Sequence of chain 1.A:
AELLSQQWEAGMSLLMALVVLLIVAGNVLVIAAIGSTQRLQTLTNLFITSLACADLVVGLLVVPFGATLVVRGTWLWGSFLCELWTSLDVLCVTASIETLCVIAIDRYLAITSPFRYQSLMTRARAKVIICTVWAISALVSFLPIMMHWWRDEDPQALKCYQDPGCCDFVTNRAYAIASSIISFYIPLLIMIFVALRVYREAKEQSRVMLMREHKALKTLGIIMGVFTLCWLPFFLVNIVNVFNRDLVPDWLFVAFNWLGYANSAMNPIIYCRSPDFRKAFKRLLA

Binding-site contacts:
Ligand atom C9 contacts residue PRO146 of chain 1.A at 4.5 Å (hydrophobic).
Ligand atom O34 contacts residue ALA176 of chain 1.A at 3.7 Å.
Ligand atom C40 contacts residue ASP154 of chain 1.A at 3.8 Å.
Ligand atom O34 contacts residue ASN174 of chain 1.A at 4.0 Å.
Ligand atom C36 contacts residue ARG153 of chain 1.A at 4.2 Å.
Ligand atom C36 contacts residue ASN174 of chain 1.A at 4.1 Å.
Ligand atom C60 contacts residue HIS150 of chain 1.A at 4.3 Å.
Ligand atom C1 contacts residue ALA180 of chain 1.A at 4.3 Å (hydrophobic).
Ligand atom C42 contacts residue ASP154 of chain 1.A at 4.2 Å.
Ligand atom O51 contacts residue GLU155 of chain 1.A at 4.3 Å.
Ligand atom C12 contacts residue TYR177 of chain 1.A at 3.7 Å (hydrophobic).
Ligand atom O49 contacts residue ASP154 of chain 1.A at 3.7 Å.
Ligand atom C18 contacts residue ALA176 of chain 1.A at 4.4 Å (hydrophobic).
Ligand atom C18 contacts residue TRP151 of chain 1.A at 4.4 Å (hydrophobic).
Ligand atom C15 contacts residue TRP151 of chain 1.A at 4.0 Å (hydrophobic).
Ligand atom O47 contacts residue ASN174 of chain 1.A at 4.1 Å.
Ligand atom N33 contacts residue ASN174 of chain 1.A at 4.3 Å.
Ligand atom C0 contacts residue VAL142 of chain 1.A at 4.1 Å (hydrophobic).
Ligand atom C60 contacts residue TRP151 of chain 1.A at 4.0 Å (hydrophobic).
Ligand atom C0 contacts residue PRO146 of chain 1.A at 3.7 Å (hydrophobic).
Ligand atom C21 contacts residue TRP151 of chain 1.A at 4.0 Å (hydrophobic).
Ligand atom C41 contacts residue ASP154 of chain 1.A at 4.5 Å.
Ligand atom C12 contacts residue TRP151 of chain 1.A at 4.5 Å (hydrophobic).
Ligand atom C60 contacts residue ARG153 of chain 1.A at 4.4 Å.
Ligand atom C9 contacts residue TRP151 of chain 1.A at 4.2 Å (hydrophobic).
Ligand atom C41 contacts residue GLU155 of chain 1.A at 3.8 Å.
Ligand atom O63 contacts residue TRP151 of chain 1.A at 4.0 Å.
Ligand atom C1 contacts residue TYR177 of chain 1.A at 3.6 Å (hydrophobic).
Ligand atom C9 contacts residue TYR177 of chain 1.A at 4.3 Å (hydrophobic).
Ligand atom O49 contacts residue GLU155 of chain 1.A at 3.8 Å.
Ligand atom C12 contacts residue ALA180 of chain 1.A at 4.0 Å (hydrophobic).
Ligand atom C30 contacts residue ASN174 of chain 1.A at 4.3 Å.
Ligand atom C24 contacts residue ALA176 of chain 1.A at 4.2 Å (hydrophobic).
Ligand atom C1 contacts residue PRO146 of chain 1.A at 3.8 Å (hydrophobic).
Ligand atom O53 contacts residue GLU155 of chain 1.A at 4.3 Å.
Ligand atom C9 contacts residue ALA180 of chain 1.A at 4.0 Å (hydrophobic).
Ligand atom O63 contacts residue HIS150 of chain 1.A at 4.4 Å.

A small-molecule ligand and the protein it binds are described below.
Small molecule (SMILES): CCCCCCCCCC(=O)N(CCO)C[C@@H](O)[C@@H](O)[C@@H](O)[C@@H](O)CO